The small molecule below binds the protein below.
Small molecule (SMILES): O=C1N[C@@H](Cc2c[nH]c3ccccc23)C(=O)N2CCC[C@@H]12

Sequence of chain 1.A:
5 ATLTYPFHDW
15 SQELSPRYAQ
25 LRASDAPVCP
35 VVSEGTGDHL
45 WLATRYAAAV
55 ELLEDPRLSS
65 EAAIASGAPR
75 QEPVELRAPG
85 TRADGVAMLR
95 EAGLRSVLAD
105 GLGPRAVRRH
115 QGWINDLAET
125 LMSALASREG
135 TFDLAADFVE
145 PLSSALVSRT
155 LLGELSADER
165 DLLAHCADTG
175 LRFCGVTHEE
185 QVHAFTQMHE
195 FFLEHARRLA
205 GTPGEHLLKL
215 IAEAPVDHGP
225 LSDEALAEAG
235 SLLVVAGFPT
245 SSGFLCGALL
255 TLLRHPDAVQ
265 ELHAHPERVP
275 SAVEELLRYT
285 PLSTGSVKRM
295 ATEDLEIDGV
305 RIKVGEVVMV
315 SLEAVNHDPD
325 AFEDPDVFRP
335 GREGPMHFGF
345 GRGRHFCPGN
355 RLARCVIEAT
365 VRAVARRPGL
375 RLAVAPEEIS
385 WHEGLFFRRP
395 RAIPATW

Binding-site contacts:
Ligand atom NE1 contacts residue LEU316 of chain 1.A at 3.3 Å.
Ligand atom CD1 contacts residue VAL291 of chain 1.A at 3.4 Å (hydrophobic).
Ligand atom N contacts residue SER287 of chain 1.A at 3.5 Å (h-bond).
Ligand atom CZ3 contacts residue QRP1 of chain 1.E at 3.9 Å.
Ligand atom CE2 contacts residue HEM1 of chain 1.C at 3.8 Å.
Ligand atom CAJ contacts residue GLU76 of chain 1.A at 3.8 Å.
Ligand atom CAJ contacts residue LYS292 of chain 1.A at 3.9 Å.
Ligand atom CAH contacts residue GLN75 of chain 1.A at 3.5 Å.
Ligand atom CB contacts residue VAL291 of chain 1.A at 3.6 Å (hydrophobic).
Ligand atom OAA contacts residue SER287 of chain 1.A at 3.2 Å (h-bond).
Ligand atom CZ3 contacts residue HEM1 of chain 1.C at 3.6 Å.
Ligand atom CAH contacts residue GLU76 of chain 1.A at 3.3 Å.
Ligand atom CD2 contacts residue PHE391 of chain 1.A at 3.9 Å (hydrophobic).
Ligand atom CB contacts residue SER290 of chain 1.A at 3.7 Å.
Ligand atom CE2 contacts residue PHE391 of chain 1.A at 3.9 Å (hydrophobic).
Ligand atom CZ2 contacts residue HEM1 of chain 1.C at 3.6 Å.
Ligand atom CAT contacts residue PHE390 of chain 1.A at 3.8 Å (hydrophobic).
Ligand atom CZ3 contacts residue PHE391 of chain 1.A at 3.7 Å (hydrophobic).
Ligand atom CH2 contacts residue HEM1 of chain 1.C at 3.2 Å.
Ligand atom CAJ contacts residue GLN75 of chain 1.A at 3.6 Å.
Ligand atom CZ3 contacts residue THR244 of chain 1.A at 3.8 Å.
Ligand atom O contacts residue QRP1 of chain 1.E at 3.6 Å (h-bond).
Ligand atom CD1 contacts residue SER287 of chain 1.A at 3.6 Å.
Ligand atom O contacts residue SER290 of chain 1.A at 3.7 Å.
Ligand atom CG contacts residue VAL291 of chain 1.A at 3.5 Å (hydrophobic).
Ligand atom CH2 contacts residue THR244 of chain 1.A at 3.7 Å.
Ligand atom O contacts residue LYS292 of chain 1.A at 3.2 Å (salt-bridge).
Ligand atom OAA contacts residue PHE390 of chain 1.A at 3.4 Å.
Ligand atom CAN contacts residue SER287 of chain 1.A at 3.8 Å.
Ligand atom NE1 contacts residue SER287 of chain 1.A at 3.3 Å.
Ligand atom CH2 contacts residue PHE391 of chain 1.A at 3.7 Å (hydrophobic).
Ligand atom CZ2 contacts residue PHE391 of chain 1.A at 3.8 Å (hydrophobic).
Ligand atom CE3 contacts residue PHE391 of chain 1.A at 3.8 Å (hydrophobic).
Ligand atom CE2 contacts residue SER287 of chain 1.A at 3.9 Å.
Ligand atom CD1 contacts residue LEU316 of chain 1.A at 3.7 Å (hydrophobic).
Ligand atom CA contacts residue QRP1 of chain 1.E at 3.9 Å.
Ligand atom C contacts residue QRP1 of chain 1.E at 3.7 Å.
Ligand atom C contacts residue SER290 of chain 1.A at 3.7 Å.
Ligand atom OAA contacts residue GLY289 of chain 1.A at 3.9 Å.
Ligand atom CAI contacts residue PHE390 of chain 1.A at 3.5 Å (hydrophobic).